This protein binds this small molecule.
Small molecule (SMILES): CC(=O)N[C@@H]1[C@@H](O)[C@H](O)[C@@H](CO)O[C@H]1O

Sequence of chain 1.F:
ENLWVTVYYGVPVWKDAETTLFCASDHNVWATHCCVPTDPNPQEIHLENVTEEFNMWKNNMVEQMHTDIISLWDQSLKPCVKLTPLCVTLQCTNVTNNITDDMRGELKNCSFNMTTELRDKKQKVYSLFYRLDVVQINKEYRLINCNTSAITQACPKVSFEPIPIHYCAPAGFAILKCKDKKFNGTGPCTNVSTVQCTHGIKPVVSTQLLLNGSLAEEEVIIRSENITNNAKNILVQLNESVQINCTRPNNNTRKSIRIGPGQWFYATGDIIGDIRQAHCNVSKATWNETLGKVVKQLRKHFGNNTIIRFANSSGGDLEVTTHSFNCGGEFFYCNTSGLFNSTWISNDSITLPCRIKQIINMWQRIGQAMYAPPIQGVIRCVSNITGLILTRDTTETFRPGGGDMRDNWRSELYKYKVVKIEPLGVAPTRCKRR

Binding-site contacts:
Ligand atom O7 contacts residue LYS236 of chain 1.F at 4.5 Å.
Ligand atom C5 contacts residue ASN246 of chain 1.F at 3.8 Å.
Ligand atom O5 contacts residue ASN246 of chain 1.F at 2.5 Å (h-bond).
Ligand atom O7 contacts residue ASP235 of chain 1.F at 4.2 Å.
Ligand atom N2 contacts residue ASN246 of chain 1.F at 2.9 Å (h-bond).
Ligand atom O7 contacts residue ASN246 of chain 1.F at 3.9 Å.
Ligand atom C8 contacts residue ASN246 of chain 1.F at 4.4 Å.
Ligand atom C7 contacts residue THR245 of chain 1.F at 4.2 Å.
Ligand atom C3 contacts residue ASN246 of chain 1.F at 3.9 Å.
Ligand atom C2 contacts residue ASN246 of chain 1.F at 2.5 Å.
Ligand atom C4 contacts residue ASN246 of chain 1.F at 4.3 Å.
Ligand atom C7 contacts residue ASN246 of chain 1.F at 3.6 Å.
Ligand atom C8 contacts residue ASP235 of chain 1.F at 3.7 Å.
Ligand atom C8 contacts residue THR245 of chain 1.F at 3.3 Å.
Ligand atom N2 contacts residue THR245 of chain 1.F at 4.3 Å.
Ligand atom O7 contacts residue LYS234 of chain 1.F at 4.2 Å.
Ligand atom C1 contacts residue ASN246 of chain 1.F at 1.5 Å.
Ligand atom C7 contacts residue ASP235 of chain 1.F at 4.5 Å.